A protein and the small-molecule ligand that binds it are described below.
Small molecule (SMILES): CC(=O)N[C@H]1[C@H](O[C@H]2[C@H](O)[C@@H](NC(C)=O)CO[C@@H]2CO)O[C@H](CO)[C@@H](O)[C@@H]1O

Binding-site contacts:
Ligand atom C5 contacts residue TYR82 of chain 1.B at 3.9 Å (hydrophobic).
Ligand atom O7 contacts residue LEU85 of chain 1.B at 4.0 Å.
Ligand atom O5 contacts residue TYR82 of chain 1.B at 4.1 Å.
Ligand atom C5 contacts residue ASN284 of chain 1.B at 3.7 Å.
Ligand atom C2 contacts residue PRO83 of chain 1.B at 3.6 Å (hydrophobic).
Ligand atom C7 contacts residue GLU79 of chain 1.B at 4.3 Å.
Ligand atom C3 contacts residue PRO83 of chain 1.B at 3.8 Å (hydrophobic).
Ligand atom C1 contacts residue TYR82 of chain 1.B at 4.1 Å (hydrophobic).
Ligand atom C4 contacts residue ASN284 of chain 1.B at 4.1 Å.
Ligand atom O7 contacts residue PRO83 of chain 1.B at 3.9 Å.
Ligand atom C1 contacts residue ASN284 of chain 1.B at 1.4 Å.
Ligand atom N2 contacts residue PRO83 of chain 1.B at 2.8 Å (h-bond).
Ligand atom C1 contacts residue PRO83 of chain 1.B at 3.7 Å (hydrophobic).
Ligand atom O7 contacts residue TYR82 of chain 1.B at 4.2 Å.
Ligand atom C7 contacts residue PRO83 of chain 1.B at 3.8 Å (hydrophobic).
Ligand atom O7 contacts residue GLU79 of chain 1.B at 3.6 Å (salt-bridge).
Ligand atom C2 contacts residue ASN284 of chain 1.B at 2.2 Å.
Ligand atom O7 contacts residue ARG84 of chain 1.B at 4.1 Å.
Ligand atom N2 contacts residue ASN284 of chain 1.B at 2.7 Å (h-bond).
Ligand atom O5 contacts residue ASN284 of chain 1.B at 2.4 Å (h-bond).
Ligand atom O7 contacts residue ASN284 of chain 1.B at 4.3 Å.
Ligand atom C8 contacts residue ASN284 of chain 1.B at 3.8 Å.
Ligand atom C7 contacts residue ASN284 of chain 1.B at 3.4 Å.
Ligand atom N2 contacts residue ARG84 of chain 1.B at 4.2 Å.
Ligand atom C6 contacts residue TYR82 of chain 1.B at 4.1 Å (hydrophobic).
Ligand atom C3 contacts residue ASN284 of chain 1.B at 3.6 Å.

Sequence of chain 1.B:
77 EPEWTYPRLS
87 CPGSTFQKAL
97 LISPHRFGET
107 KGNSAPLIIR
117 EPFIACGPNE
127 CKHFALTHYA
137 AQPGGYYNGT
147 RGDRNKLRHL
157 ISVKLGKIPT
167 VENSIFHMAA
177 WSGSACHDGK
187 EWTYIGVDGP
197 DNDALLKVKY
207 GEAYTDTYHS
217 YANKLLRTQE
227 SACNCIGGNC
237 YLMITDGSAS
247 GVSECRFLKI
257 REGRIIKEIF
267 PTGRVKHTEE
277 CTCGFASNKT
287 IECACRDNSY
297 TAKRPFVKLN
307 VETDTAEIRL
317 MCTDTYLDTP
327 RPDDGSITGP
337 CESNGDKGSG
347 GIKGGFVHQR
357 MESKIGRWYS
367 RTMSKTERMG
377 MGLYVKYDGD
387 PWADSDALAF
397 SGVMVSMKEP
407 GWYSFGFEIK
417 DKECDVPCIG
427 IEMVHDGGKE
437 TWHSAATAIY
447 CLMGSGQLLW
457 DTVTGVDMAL